Sequence of chain 1.B:
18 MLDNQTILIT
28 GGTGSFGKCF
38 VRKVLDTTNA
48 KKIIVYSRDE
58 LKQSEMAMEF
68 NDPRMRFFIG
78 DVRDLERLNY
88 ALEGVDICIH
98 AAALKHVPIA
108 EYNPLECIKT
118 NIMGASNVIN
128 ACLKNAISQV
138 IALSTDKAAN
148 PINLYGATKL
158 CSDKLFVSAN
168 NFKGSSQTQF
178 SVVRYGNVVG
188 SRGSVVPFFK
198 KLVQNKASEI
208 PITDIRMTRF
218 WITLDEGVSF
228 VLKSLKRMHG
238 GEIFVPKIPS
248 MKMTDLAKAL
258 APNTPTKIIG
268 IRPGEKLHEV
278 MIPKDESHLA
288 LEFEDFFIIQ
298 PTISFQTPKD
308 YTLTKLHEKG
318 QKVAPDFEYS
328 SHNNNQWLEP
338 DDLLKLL

A small-molecule ligand and the protein it binds are described below.
Small molecule (SMILES): CC(=O)N[C@H]1[C@@H](O[P](=O)(O)O[P](=O)(O)OC[C@H]2O[C@@H](n3ccc(=O)[nH]c3=O)[C@H](O)[C@@H]2O)O[C@H](CO)[C@@H](O)[C@@H]1O

Binding-site contacts:
Ligand atom C1' contacts residue ASN184 of chain 1.B at 3.4 Å.
Ligand atom C6' contacts residue THR142 of chain 1.B at 3.2 Å.
Ligand atom O3A contacts residue ASN184 of chain 1.B at 3.3 Å (h-bond).
Ligand atom O2B contacts residue ASN184 of chain 1.B at 2.9 Å (h-bond).
Ligand atom O3B contacts residue ARG216 of chain 1.B at 3.0 Å.
Ligand atom O3' contacts residue TYR152 of chain 1.B at 3.4 Å (h-bond).
Ligand atom O2' contacts residue THR210 of chain 1.B at 2.6 Å (h-bond).
Ligand atom N3 contacts residue PRO208 of chain 1.B at 2.8 Å (h-bond).
Ligand atom C6' contacts residue ASP143 of chain 1.B at 3.4 Å.
Ligand atom O2 contacts residue PRO208 of chain 1.B at 3.5 Å (h-bond).
Ligand atom O6' contacts residue ASN184 of chain 1.B at 2.6 Å (h-bond).
Ligand atom O1A contacts residue ARG269 of chain 1.B at 3.1 Å (salt-bridge).
Ligand atom O2 contacts residue THR210 of chain 1.B at 3.2 Å (h-bond).
Ligand atom O2' contacts residue MET214 of chain 1.B at 3.1 Å.
Ligand atom C8' contacts residue GLY190 of chain 1.B at 3.4 Å.
Ligand atom O2 contacts residue ILE209 of chain 1.B at 3.5 Å.
Ligand atom O1' contacts residue LYS144 of chain 1.B at 3.1 Å.
Ligand atom O5' contacts residue ASN184 of chain 1.B at 3.0 Å (h-bond).
Ligand atom O2A contacts residue SER191 of chain 1.B at 3.4 Å.
Ligand atom C2B contacts residue GLU272 of chain 1.B at 3.4 Å.
Ligand atom O2B contacts residue ARG216 of chain 1.B at 3.0 Å (salt-bridge).
Ligand atom O4 contacts residue PHE195 of chain 1.B at 3.4 Å.
Ligand atom O2' contacts residue GLU272 of chain 1.B at 3.2 Å (salt-bridge).
Ligand atom C5' contacts residue LYS144 of chain 1.B at 3.3 Å.
Ligand atom C2 contacts residue PRO208 of chain 1.B at 3.6 Å (hydrophobic).
Ligand atom O4' contacts residue THR142 of chain 1.B at 2.7 Å (h-bond).
Ligand atom O3' contacts residue LYS102 of chain 1.B at 3.0 Å.
Ligand atom O3B contacts residue MET214 of chain 1.B at 2.8 Å.
Ligand atom O2B contacts residue LYS144 of chain 1.B at 2.9 Å (salt-bridge).
Ligand atom O2A contacts residue VAL192 of chain 1.B at 2.7 Å (h-bond).
Ligand atom O5' contacts residue NDP1 of chain 1.E at 3.5 Å (h-bond).
Ligand atom C4B contacts residue MET250 of chain 1.B at 3.5 Å (hydrophobic).
Ligand atom C6' contacts residue ASN184 of chain 1.B at 3.5 Å.
Ligand atom C6 contacts residue ARG269 of chain 1.B at 3.5 Å.
Ligand atom O6' contacts residue ASP143 of chain 1.B at 2.5 Å (salt-bridge).
Ligand atom O4' contacts residue TYR152 of chain 1.B at 2.8 Å (h-bond).
Ligand atom O4B contacts residue MET250 of chain 1.B at 3.1 Å (h-bond).
Ligand atom O6' contacts residue LYS144 of chain 1.B at 3.0 Å (salt-bridge).
Ligand atom O7' contacts residue LYS102 of chain 1.B at 2.9 Å (salt-bridge).
Ligand atom O7' contacts residue SER188 of chain 1.B at 3.3 Å (h-bond).